This small molecule binds to this protein.
Small molecule (SMILES): CC(=O)N[C@@H]1[C@@H](O)[C@H](O)[C@@H](CO)O[C@H]1O

Sequence of chain 1.C:
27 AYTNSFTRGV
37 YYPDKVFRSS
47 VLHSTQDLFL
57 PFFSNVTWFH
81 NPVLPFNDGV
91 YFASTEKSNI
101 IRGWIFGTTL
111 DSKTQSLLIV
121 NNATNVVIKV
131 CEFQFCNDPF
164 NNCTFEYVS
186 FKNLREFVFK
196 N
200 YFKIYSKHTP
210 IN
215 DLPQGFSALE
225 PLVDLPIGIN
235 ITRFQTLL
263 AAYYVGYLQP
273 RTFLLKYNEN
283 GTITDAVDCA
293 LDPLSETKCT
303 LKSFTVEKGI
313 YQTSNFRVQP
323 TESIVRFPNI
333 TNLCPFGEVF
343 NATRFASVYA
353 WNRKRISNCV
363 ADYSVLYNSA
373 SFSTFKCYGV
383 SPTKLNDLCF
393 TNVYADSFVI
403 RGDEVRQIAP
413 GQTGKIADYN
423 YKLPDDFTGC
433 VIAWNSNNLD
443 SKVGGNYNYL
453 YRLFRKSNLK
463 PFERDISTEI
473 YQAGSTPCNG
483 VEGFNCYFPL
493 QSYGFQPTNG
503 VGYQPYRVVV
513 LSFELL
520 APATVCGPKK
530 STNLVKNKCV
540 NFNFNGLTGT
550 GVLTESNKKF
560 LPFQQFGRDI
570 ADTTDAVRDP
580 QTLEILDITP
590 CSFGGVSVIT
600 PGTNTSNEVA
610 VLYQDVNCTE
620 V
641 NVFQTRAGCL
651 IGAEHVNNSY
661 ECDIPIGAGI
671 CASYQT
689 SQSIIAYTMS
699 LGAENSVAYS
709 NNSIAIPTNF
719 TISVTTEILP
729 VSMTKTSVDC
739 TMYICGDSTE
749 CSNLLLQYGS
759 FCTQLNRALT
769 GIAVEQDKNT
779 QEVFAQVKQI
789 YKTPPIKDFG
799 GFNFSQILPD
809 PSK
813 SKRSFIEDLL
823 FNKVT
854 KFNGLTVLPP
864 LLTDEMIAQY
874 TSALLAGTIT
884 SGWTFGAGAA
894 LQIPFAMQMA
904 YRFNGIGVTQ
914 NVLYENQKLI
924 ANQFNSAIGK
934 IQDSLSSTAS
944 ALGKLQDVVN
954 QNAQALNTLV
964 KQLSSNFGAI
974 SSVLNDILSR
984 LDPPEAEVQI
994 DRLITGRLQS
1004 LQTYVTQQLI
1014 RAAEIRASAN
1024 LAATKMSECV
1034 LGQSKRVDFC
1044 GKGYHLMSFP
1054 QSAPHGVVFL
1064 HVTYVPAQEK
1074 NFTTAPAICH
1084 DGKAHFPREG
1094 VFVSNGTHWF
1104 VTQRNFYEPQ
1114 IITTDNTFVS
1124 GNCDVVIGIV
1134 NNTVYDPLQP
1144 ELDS

Binding-site contacts:
Ligand atom O7 contacts residue ASN603 of chain 1.C at 3.8 Å.
Ligand atom C4 contacts residue ASN603 of chain 1.C at 4.2 Å.
Ligand atom C7 contacts residue ASN603 of chain 1.C at 3.5 Å.
Ligand atom C5 contacts residue ASN603 of chain 1.C at 3.6 Å.
Ligand atom O6 contacts residue ASN603 of chain 1.C at 4.1 Å.
Ligand atom C3 contacts residue ASN603 of chain 1.C at 3.8 Å.
Ligand atom C1 contacts residue ASN603 of chain 1.C at 1.4 Å.
Ligand atom O5 contacts residue ASN603 of chain 1.C at 2.4 Å (h-bond).
Ligand atom C2 contacts residue ASN603 of chain 1.C at 2.4 Å.
Ligand atom N2 contacts residue ASN603 of chain 1.C at 2.9 Å (h-bond).